Binding-site contacts:
Ligand atom O10 contacts residue SER37 of chain 1.O at 3.4 Å (h-bond).
Ligand atom C5 contacts residue SER37 of chain 1.O at 3.3 Å.
Ligand atom C3 contacts residue SER37 of chain 1.O at 3.8 Å.
Ligand atom O7 contacts residue ARG39 of chain 1.O at 4.3 Å.
Ligand atom O10 contacts residue ILE2 of chain 1.O at 4.3 Å.
Ligand atom C2 contacts residue PRO1 of chain 1.O at 2.5 Å (hydrophobic).
Ligand atom O7 contacts residue SER37 of chain 1.O at 4.0 Å.
Ligand atom C4 contacts residue PRO1 of chain 1.O at 2.3 Å (hydrophobic).
Ligand atom O10 contacts residue PRO1 of chain 1.O at 3.8 Å.
Ligand atom C5 contacts residue PRO1 of chain 1.O at 3.5 Å (hydrophobic).
Ligand atom C3 contacts residue PRO1 of chain 1.O at 1.3 Å (hydrophobic).
Ligand atom O8 contacts residue SER37 of chain 1.O at 3.7 Å.
Ligand atom C6 contacts residue SER37 of chain 1.O at 3.8 Å.
Ligand atom C3 contacts residue ILE2 of chain 1.O at 3.7 Å (hydrophobic).
Ligand atom C4 contacts residue SER37 of chain 1.O at 3.7 Å.
Ligand atom F1 contacts residue PRO1 of chain 1.O at 3.0 Å.
Ligand atom C2 contacts residue ILE2 of chain 1.O at 3.7 Å (hydrophobic).

Sequence of chain 1.O:
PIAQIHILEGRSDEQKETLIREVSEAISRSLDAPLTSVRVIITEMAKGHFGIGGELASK

A small-molecule ligand and the protein it binds are described below.
Small molecule (SMILES): O=C(O)C(=O)CCCF